Sequence of chain 1.B:
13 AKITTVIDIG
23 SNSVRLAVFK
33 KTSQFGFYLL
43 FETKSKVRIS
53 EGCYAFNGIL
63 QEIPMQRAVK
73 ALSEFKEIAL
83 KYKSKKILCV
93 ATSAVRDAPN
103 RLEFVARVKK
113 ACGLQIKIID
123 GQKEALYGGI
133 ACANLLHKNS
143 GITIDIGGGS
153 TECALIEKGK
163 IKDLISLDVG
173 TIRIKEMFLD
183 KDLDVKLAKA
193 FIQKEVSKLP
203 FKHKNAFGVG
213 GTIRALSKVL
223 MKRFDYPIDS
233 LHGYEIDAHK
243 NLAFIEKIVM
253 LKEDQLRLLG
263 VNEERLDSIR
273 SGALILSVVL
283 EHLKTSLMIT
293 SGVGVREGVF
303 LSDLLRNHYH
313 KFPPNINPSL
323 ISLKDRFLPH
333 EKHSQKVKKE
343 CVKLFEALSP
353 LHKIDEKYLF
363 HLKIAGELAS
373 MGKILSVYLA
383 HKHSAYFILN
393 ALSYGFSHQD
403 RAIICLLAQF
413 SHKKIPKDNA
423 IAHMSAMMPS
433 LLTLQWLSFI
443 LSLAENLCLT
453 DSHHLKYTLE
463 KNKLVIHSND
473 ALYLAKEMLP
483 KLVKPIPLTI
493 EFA

Sequence of chain 1.A:
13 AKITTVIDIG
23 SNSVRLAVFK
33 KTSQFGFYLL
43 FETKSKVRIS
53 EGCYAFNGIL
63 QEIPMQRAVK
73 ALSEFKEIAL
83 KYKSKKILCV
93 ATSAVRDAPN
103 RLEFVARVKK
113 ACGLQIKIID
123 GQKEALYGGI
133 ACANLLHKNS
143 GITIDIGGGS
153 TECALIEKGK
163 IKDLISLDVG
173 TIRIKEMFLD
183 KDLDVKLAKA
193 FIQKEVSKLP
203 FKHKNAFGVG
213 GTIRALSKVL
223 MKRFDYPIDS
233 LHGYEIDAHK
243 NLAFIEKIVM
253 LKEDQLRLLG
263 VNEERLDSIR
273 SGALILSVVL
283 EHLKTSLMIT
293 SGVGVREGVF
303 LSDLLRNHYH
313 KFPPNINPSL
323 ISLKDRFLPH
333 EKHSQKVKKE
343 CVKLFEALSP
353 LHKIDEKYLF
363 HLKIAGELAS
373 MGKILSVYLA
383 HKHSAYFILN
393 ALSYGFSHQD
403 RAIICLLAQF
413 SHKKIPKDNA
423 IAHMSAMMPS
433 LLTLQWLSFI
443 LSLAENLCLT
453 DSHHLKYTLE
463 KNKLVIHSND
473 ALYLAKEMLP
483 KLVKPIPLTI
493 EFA

This protein binds this small molecule.
Small molecule (SMILES): Nc1nc2c(ncn2[C@@H]2O[C@H](CO[P](=O)(O)O[P](=O)(O)OP(O)(O)=S)[C@@H](O)[C@H]2O)c(=O)[nH]1

Binding-site contacts:
Ligand atom PB contacts residue MG1 of chain 1.F at 3.3 Å.
Ligand atom C5 contacts residue TYR380 of chain 1.A at 3.5 Å (hydrophobic).
Ligand atom N1 contacts residue GLY294 of chain 1.B at 2.6 Å (h-bond).
Ligand atom N2 contacts residue GLY294 of chain 1.B at 2.9 Å (h-bond).
Ligand atom O2B contacts residue MG1 of chain 1.F at 2.1 Å.
Ligand atom N2 contacts residue ARG298 of chain 1.B at 3.5 Å (salt-bridge).
Ligand atom O2G contacts residue MG1 of chain 1.F at 2.3 Å.
Ligand atom N1 contacts residue TYR380 of chain 1.A at 3.2 Å (h-bond).
Ligand atom C2 contacts residue ARG216 of chain 1.B at 3.7 Å.
Ligand atom PA contacts residue MG1 of chain 1.F at 3.5 Å.
Ligand atom S1G contacts residue ALA382 of chain 1.A at 3.5 Å (h-bond).
Ligand atom N2 contacts residue TYR380 of chain 1.A at 3.5 Å (h-bond).
Ligand atom PG contacts residue HIS383 of chain 1.A at 3.7 Å.
Ligand atom N7 contacts residue TYR380 of chain 1.A at 3.5 Å.
Ligand atom O3G contacts residue ALA382 of chain 1.A at 3.6 Å.
Ligand atom N2 contacts residue ARG216 of chain 1.B at 3.3 Å.
Ligand atom C6 contacts residue TYR380 of chain 1.A at 3.3 Å (hydrophobic).
Ligand atom O1A contacts residue VAL379 of chain 1.A at 3.2 Å (h-bond).
Ligand atom O1A contacts residue MG1 of chain 1.F at 2.2 Å.
Ligand atom PG contacts residue ALA382 of chain 1.A at 3.8 Å.
Ligand atom O2G contacts residue VAL379 of chain 1.A at 3.0 Å (h-bond).
Ligand atom PG contacts residue MG1 of chain 1.F at 3.5 Å.
Ligand atom C4 contacts residue TYR380 of chain 1.A at 3.4 Å (hydrophobic).
Ligand atom N3 contacts residue TYR380 of chain 1.A at 3.6 Å.
Ligand atom O2A contacts residue LEU381 of chain 1.A at 3.0 Å (h-bond).
Ligand atom C6 contacts residue GLY294 of chain 1.B at 3.7 Å.
Ligand atom C2 contacts residue TYR380 of chain 1.A at 3.2 Å (hydrophobic).
Ligand atom C2 contacts residue GLY294 of chain 1.B at 3.2 Å.
Ligand atom O3' contacts residue LYS46 of chain 1.B at 2.9 Å (salt-bridge).
Ligand atom O3G contacts residue HIS383 of chain 1.A at 3.1 Å (h-bond).
Ligand atom S1G contacts residue HIS383 of chain 1.A at 3.4 Å (h-bond).
Ligand atom C4' contacts residue LYS46 of chain 1.B at 3.7 Å.
Ligand atom O2' contacts residue LYS220 of chain 1.B at 2.9 Å (salt-bridge).
Ligand atom C8 contacts residue TYR380 of chain 1.A at 3.7 Å (hydrophobic).
Ligand atom O2G contacts residue LEU381 of chain 1.A at 3.3 Å (h-bond).
Ligand atom O6 contacts residue GLY294 of chain 1.B at 3.6 Å.
Ligand atom O1A contacts residue TYR380 of chain 1.A at 3.4 Å.
Ligand atom C8 contacts residue LEU233 of chain 1.B at 3.6 Å (hydrophobic).
Ligand atom O6 contacts residue TYR380 of chain 1.A at 3.3 Å.
Ligand atom O2G contacts residue ALA382 of chain 1.A at 3.2 Å (h-bond).